This small molecule binds to this protein.
Small molecule (SMILES): CC(=O)N[C@H]1[C@H](O[C@H]2[C@H](O)[C@@H](NC(C)=O)CO[C@@H]2CO)O[C@H](CO)[C@@H](O)[C@@H]1O

Sequence of chain 1.E:
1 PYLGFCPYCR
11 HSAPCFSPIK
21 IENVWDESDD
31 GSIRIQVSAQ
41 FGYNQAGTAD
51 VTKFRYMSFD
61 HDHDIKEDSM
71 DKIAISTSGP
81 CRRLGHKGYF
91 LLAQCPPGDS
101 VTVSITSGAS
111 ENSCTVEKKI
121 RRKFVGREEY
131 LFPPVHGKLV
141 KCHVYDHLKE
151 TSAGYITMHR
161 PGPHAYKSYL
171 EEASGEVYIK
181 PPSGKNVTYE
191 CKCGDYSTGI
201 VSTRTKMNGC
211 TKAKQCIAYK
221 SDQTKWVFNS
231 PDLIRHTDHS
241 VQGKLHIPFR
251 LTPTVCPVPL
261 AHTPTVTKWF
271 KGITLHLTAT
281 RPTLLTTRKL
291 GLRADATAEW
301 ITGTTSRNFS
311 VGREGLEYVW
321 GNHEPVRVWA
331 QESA

Binding-site contacts:
Ligand atom O7 contacts residue ASN308 of chain 1.E at 3.3 Å.
Ligand atom N2 contacts residue ASN308 of chain 1.E at 2.9 Å (h-bond).
Ligand atom O5 contacts residue ASN308 of chain 1.E at 2.4 Å (h-bond).
Ligand atom O6 contacts residue TRP269 of chain 1.E at 3.2 Å.
Ligand atom C1 contacts residue THR274 of chain 1.E at 3.2 Å.
Ligand atom C1 contacts residue ASN308 of chain 1.E at 1.4 Å.
Ligand atom O5 contacts residue TRP269 of chain 1.E at 4.1 Å.
Ligand atom O5 contacts residue THR274 of chain 1.E at 3.3 Å (h-bond).
Ligand atom C5 contacts residue THR274 of chain 1.E at 4.0 Å.
Ligand atom C3 contacts residue ASN308 of chain 1.E at 3.8 Å.
Ligand atom C6 contacts residue TRP269 of chain 1.E at 4.3 Å (hydrophobic).
Ligand atom C4 contacts residue ASN308 of chain 1.E at 4.2 Å.
Ligand atom C7 contacts residue ASN308 of chain 1.E at 3.2 Å.
Ligand atom C2 contacts residue ASN308 of chain 1.E at 2.5 Å.
Ligand atom C8 contacts residue ASN308 of chain 1.E at 4.0 Å.
Ligand atom C5 contacts residue ASN308 of chain 1.E at 3.7 Å.
Ligand atom O6 contacts residue THR274 of chain 1.E at 4.1 Å.